Sequence of chain 1.B:
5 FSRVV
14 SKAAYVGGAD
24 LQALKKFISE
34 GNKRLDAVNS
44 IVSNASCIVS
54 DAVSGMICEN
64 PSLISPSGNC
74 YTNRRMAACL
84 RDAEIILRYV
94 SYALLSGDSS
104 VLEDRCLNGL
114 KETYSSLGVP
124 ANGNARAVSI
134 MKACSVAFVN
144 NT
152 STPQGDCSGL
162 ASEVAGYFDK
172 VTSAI

Binding-site contacts:
Ligand atom C2C contacts residue ARG21 of chain 1.A at 3.6 Å.
Ligand atom CMD contacts residue LEU38 of chain 1.A at 3.6 Å (hydrophobic).
Ligand atom CBB contacts residue ILE67 of chain 1.D at 3.3 Å (hydrophobic).
Ligand atom C4B contacts residue ARG21 of chain 1.A at 3.6 Å.
Ligand atom C4A contacts residue ARG21 of chain 1.A at 3.5 Å.
Ligand atom CHC contacts residue PHE14 of chain 1.A at 3.5 Å (hydrophobic).
Ligand atom CAD contacts residue MET37 of chain 1.A at 3.2 Å (hydrophobic).
Ligand atom C4D contacts residue LEU38 of chain 1.A at 3.4 Å (hydrophobic).
Ligand atom O1C contacts residue LYS40 of chain 1.A at 2.8 Å (salt-bridge).
Ligand atom CMB contacts residue ILE67 of chain 1.D at 3.3 Å (hydrophobic).
Ligand atom O2B contacts residue PRO69 of chain 1.D at 3.5 Å.
Ligand atom C3D contacts residue LEU38 of chain 1.A at 3.5 Å (hydrophobic).
Ligand atom C4A contacts residue CYS19 of chain 1.A at 3.2 Å (hydrophobic).
Ligand atom C4C contacts residue PHE14 of chain 1.A at 3.5 Å (hydrophobic).
Ligand atom CMA contacts residue SER20 of chain 1.A at 3.3 Å.
Ligand atom CMD contacts residue PHE14 of chain 1.A at 3.5 Å (hydrophobic).
Ligand atom CBD contacts residue ASP35 of chain 1.A at 3.2 Å.
Ligand atom C3A contacts residue CYS19 of chain 1.A at 2.5 Å (hydrophobic).
Ligand atom CAB contacts residue ILE67 of chain 1.D at 3.5 Å (hydrophobic).
Ligand atom C2D contacts residue LEU38 of chain 1.A at 3.6 Å (hydrophobic).
Ligand atom OD contacts residue LYS24 of chain 1.A at 3.2 Å (salt-bridge).
Ligand atom OD contacts residue PRO23 of chain 1.A at 3.2 Å.
Ligand atom ND contacts residue GLU25 of chain 1.A at 3.1 Å (salt-bridge).
Ligand atom O1B contacts residue ARG21 of chain 1.A at 3.6 Å.
Ligand atom CAA contacts residue CYS19 of chain 1.A at 1.8 Å (hydrophobic).
Ligand atom OD contacts residue LEU38 of chain 1.A at 3.6 Å.
Ligand atom C2A contacts residue CYS19 of chain 1.A at 3.5 Å (hydrophobic).
Ligand atom CBA contacts residue CYS19 of chain 1.A at 2.8 Å (hydrophobic).
Ligand atom CHA contacts residue CYS19 of chain 1.A at 3.5 Å (hydrophobic).
Ligand atom NB contacts residue ARG21 of chain 1.A at 3.6 Å (salt-bridge).
Ligand atom O2C contacts residue LYS40 of chain 1.A at 3.5 Å (salt-bridge).
Ligand atom CMD contacts residue GLU36 of chain 1.A at 3.5 Å.
Ligand atom CAD contacts residue ASP35 of chain 1.A at 3.3 Å.
Ligand atom CGC contacts residue LYS40 of chain 1.A at 3.5 Å.
Ligand atom OD contacts residue GLU25 of chain 1.A at 3.3 Å (salt-bridge).
Ligand atom C4D contacts residue PRO23 of chain 1.A at 3.5 Å (hydrophobic).
Ligand atom O2B contacts residue ARG21 of chain 1.A at 3.6 Å (salt-bridge).
Ligand atom C1C contacts residue ARG21 of chain 1.A at 3.3 Å.
Ligand atom CHB contacts residue ARG21 of chain 1.A at 3.2 Å.
Ligand atom CBD contacts residue MET37 of chain 1.A at 3.5 Å (hydrophobic).

Sequence of chain 1.A:
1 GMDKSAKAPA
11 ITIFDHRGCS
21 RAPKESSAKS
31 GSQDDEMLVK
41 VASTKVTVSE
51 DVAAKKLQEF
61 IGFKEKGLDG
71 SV

A small-molecule ligand and the protein it binds are described below.
Small molecule (SMILES): C=CC1=C(C)[C@@H](CC2=N/C(=C\c3[nH]c(/C=C4\NC(=O)C(C)=C4C=C)c(C)c3CCC(=O)O)C(CCC(=O)O)=C2C)NC1=O

Sequence of chain 1.D:
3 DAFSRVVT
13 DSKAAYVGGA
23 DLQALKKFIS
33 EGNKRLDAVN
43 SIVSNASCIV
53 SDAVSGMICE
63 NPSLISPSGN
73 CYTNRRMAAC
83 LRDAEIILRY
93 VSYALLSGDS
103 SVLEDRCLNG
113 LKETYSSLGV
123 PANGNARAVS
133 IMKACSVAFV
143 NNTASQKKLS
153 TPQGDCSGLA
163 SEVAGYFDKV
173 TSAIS

Sequence of chain 1.C:
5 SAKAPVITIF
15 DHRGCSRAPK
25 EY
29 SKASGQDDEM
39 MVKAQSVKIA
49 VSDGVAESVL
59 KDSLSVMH